Binding-site contacts:
Ligand atom N4 contacts residue LEU70 of chain 1.A at 3.6 Å.
Ligand atom N5 contacts residue PHE84 of chain 1.A at 3.7 Å.
Ligand atom C5 contacts residue PHE52 of chain 1.A at 3.5 Å (hydrophobic).
Ligand atom N4 contacts residue PHE150 of chain 1.A at 3.4 Å.
Ligand atom N3 contacts residue LEU62 of chain 1.A at 3.1 Å (h-bond).
Ligand atom N5 contacts residue SER148 of chain 1.A at 2.9 Å (h-bond).
Ligand atom N3 contacts residue MET60 of chain 1.A at 3.8 Å.
Ligand atom C7 contacts residue PHE155 of chain 1.A at 3.4 Å (hydrophobic).
Ligand atom C8 contacts residue PHE150 of chain 1.A at 3.5 Å (hydrophobic).
Ligand atom C13 contacts residue PHE150 of chain 1.A at 3.6 Å (hydrophobic).
Ligand atom N3 contacts residue MET59 of chain 1.A at 2.9 Å (h-bond).
Ligand atom C12 contacts residue LEU70 of chain 1.A at 3.6 Å (hydrophobic).
Ligand atom C6 contacts residue PHE52 of chain 1.A at 3.4 Å (hydrophobic).
Ligand atom C1 contacts residue PHE52 of chain 1.A at 3.2 Å (hydrophobic).
Ligand atom C15 contacts residue PHE84 of chain 1.A at 3.8 Å (hydrophobic).
Ligand atom N5 contacts residue VAL68 of chain 1.A at 2.9 Å (h-bond).
Ligand atom C9 contacts residue MET59 of chain 1.A at 3.8 Å (hydrophobic).
Ligand atom O1 contacts residue GLN69 of chain 1.A at 3.3 Å (h-bond).
Ligand atom C9 contacts residue PHE150 of chain 1.A at 3.1 Å (hydrophobic).
Ligand atom O1 contacts residue VAL68 of chain 1.A at 3.5 Å (h-bond).
Ligand atom O2 contacts residue SER148 of chain 1.A at 3.7 Å.
Ligand atom C1 contacts residue ALA56 of chain 1.A at 3.5 Å (hydrophobic).
Ligand atom N2 contacts residue MET59 of chain 1.A at 3.5 Å (h-bond).
Ligand atom N2 contacts residue PHE150 of chain 1.A at 3.8 Å.
Ligand atom C2 contacts residue PHE52 of chain 1.A at 3.6 Å (hydrophobic).
Ligand atom C12 contacts residue PHE150 of chain 1.A at 3.4 Å (hydrophobic).
Ligand atom C3 contacts residue LEU70 of chain 1.A at 3.6 Å (hydrophobic).
Ligand atom C11 contacts residue PHE150 of chain 1.A at 3.7 Å (hydrophobic).
Ligand atom C15 contacts residue VAL68 of chain 1.A at 3.5 Å (hydrophobic).
Ligand atom N4 contacts residue VAL68 of chain 1.A at 3.2 Å (h-bond).
Ligand atom O1 contacts residue LEU70 of chain 1.A at 3.0 Å (h-bond).
Ligand atom C3 contacts residue MET59 of chain 1.A at 3.8 Å (hydrophobic).
Ligand atom C2 contacts residue ALA56 of chain 1.A at 3.7 Å (hydrophobic).
Ligand atom C4 contacts residue PHE52 of chain 1.A at 3.8 Å (hydrophobic).
Ligand atom O2 contacts residue ASP149 of chain 1.A at 3.0 Å (salt-bridge).
Ligand atom C4 contacts residue MET59 of chain 1.A at 3.5 Å (hydrophobic).
Ligand atom C5 contacts residue MET59 of chain 1.A at 3.7 Å (hydrophobic).
Ligand atom C8 contacts residue MET59 of chain 1.A at 3.7 Å (hydrophobic).
Ligand atom N3 contacts residue GLN69 of chain 1.A at 3.7 Å.
Ligand atom C15 contacts residue ASP149 of chain 1.A at 3.7 Å.

The small molecule below binds the protein below.
Small molecule (SMILES): NC(=O)Nc1cn(-c2cccc3ccccc23)nc1C(N)=O

Sequence of chain 1.A:
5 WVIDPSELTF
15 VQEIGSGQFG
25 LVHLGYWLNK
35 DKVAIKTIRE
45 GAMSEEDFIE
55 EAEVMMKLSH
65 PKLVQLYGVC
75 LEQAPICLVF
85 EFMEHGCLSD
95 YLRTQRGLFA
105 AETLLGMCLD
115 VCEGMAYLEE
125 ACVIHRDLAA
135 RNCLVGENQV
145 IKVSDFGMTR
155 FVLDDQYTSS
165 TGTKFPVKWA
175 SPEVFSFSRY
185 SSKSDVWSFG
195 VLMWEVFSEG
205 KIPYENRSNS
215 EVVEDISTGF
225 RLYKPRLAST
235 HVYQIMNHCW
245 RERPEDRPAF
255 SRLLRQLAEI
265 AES